Binding-site contacts:
Ligand atom C11 contacts residue TYR73 of chain 1.A at 3.7 Å (hydrophobic).
Ligand atom N23 contacts residue SER65 of chain 1.A at 4.0 Å.
Ligand atom C12 contacts residue TYR37 of chain 1.A at 4.0 Å (hydrophobic).
Ligand atom C11 contacts residue TRP33 of chain 1.A at 3.7 Å (hydrophobic).
Ligand atom C10 contacts residue TRP33 of chain 1.A at 3.8 Å (hydrophobic).
Ligand atom S26 contacts residue SER65 of chain 1.A at 3.2 Å (h-bond).
Ligand atom C12 contacts residue TRP33 of chain 1.A at 4.1 Å (hydrophobic).
Ligand atom N1 contacts residue SER6 of chain 1.A at 2.8 Å (h-bond).
Ligand atom N6 contacts residue TYR73 of chain 1.A at 3.4 Å (h-bond).
Ligand atom N15 contacts residue TRP7 of chain 1.A at 3.7 Å.
Ligand atom C2 contacts residue SER6 of chain 1.A at 3.4 Å.
Ligand atom N1 contacts residue TRP7 of chain 1.A at 4.0 Å.
Ligand atom C13 contacts residue TYR37 of chain 1.A at 3.6 Å (hydrophobic).
Ligand atom C2 contacts residue ILE9 of chain 1.A at 3.7 Å (hydrophobic).
Ligand atom C7 contacts residue TYR73 of chain 1.A at 3.9 Å (hydrophobic).
Ligand atom C9 contacts residue TYR73 of chain 1.A at 3.6 Å (hydrophobic).
Ligand atom N29 contacts residue SER65 of chain 1.A at 3.2 Å (h-bond).
Ligand atom C3 contacts residue ILE9 of chain 1.A at 3.5 Å (hydrophobic).
Ligand atom C31 contacts residue TYR37 of chain 1.A at 3.6 Å (hydrophobic).
Ligand atom N15 contacts residue TYR73 of chain 1.A at 3.5 Å (h-bond).
Ligand atom C12 contacts residue TYR73 of chain 1.A at 3.5 Å (hydrophobic).
Ligand atom C2 contacts residue TYR73 of chain 1.A at 3.6 Å (hydrophobic).
Ligand atom C12 contacts residue VAL39 of chain 1.A at 3.8 Å (hydrophobic).
Ligand atom C16 contacts residue TYR73 of chain 1.A at 4.0 Å (hydrophobic).
Ligand atom N1 contacts residue TYR73 of chain 1.A at 3.3 Å (h-bond).
Ligand atom C4 contacts residue TYR73 of chain 1.A at 2.9 Å (hydrophobic).
Ligand atom O37 contacts residue TRP33 of chain 1.A at 3.6 Å.
Ligand atom C21 contacts residue TYR73 of chain 1.A at 3.8 Å (hydrophobic).
Ligand atom C31 contacts residue TRP33 of chain 1.A at 3.8 Å (hydrophobic).
Ligand atom C3 contacts residue TYR73 of chain 1.A at 3.7 Å (hydrophobic).
Ligand atom N14 contacts residue TRP33 of chain 1.A at 3.6 Å.
Ligand atom C13 contacts residue TRP33 of chain 1.A at 3.8 Å (hydrophobic).
Ligand atom C27 contacts residue SER65 of chain 1.A at 3.1 Å.
Ligand atom C32 contacts residue TYR37 of chain 1.A at 4.1 Å (hydrophobic).
Ligand atom C30 contacts residue TRP33 of chain 1.A at 3.5 Å (hydrophobic).
Ligand atom C4 contacts residue SER6 of chain 1.A at 3.9 Å.
Ligand atom C5 contacts residue TYR73 of chain 1.A at 3.0 Å (hydrophobic).
Ligand atom C28 contacts residue SER65 of chain 1.A at 3.2 Å.
Ligand atom C25 contacts residue SER65 of chain 1.A at 3.2 Å.
Ligand atom N8 contacts residue TYR73 of chain 1.A at 3.8 Å.

A small-molecule ligand and the protein it binds are described below.
Small molecule (SMILES): CN(C)CCCC(=O)N1CCC[C@H]1c1nc(-c2ccc(C(=O)Nc3nccs3)cc2)c2c(N)nccn12

Sequence of chain 1.A:
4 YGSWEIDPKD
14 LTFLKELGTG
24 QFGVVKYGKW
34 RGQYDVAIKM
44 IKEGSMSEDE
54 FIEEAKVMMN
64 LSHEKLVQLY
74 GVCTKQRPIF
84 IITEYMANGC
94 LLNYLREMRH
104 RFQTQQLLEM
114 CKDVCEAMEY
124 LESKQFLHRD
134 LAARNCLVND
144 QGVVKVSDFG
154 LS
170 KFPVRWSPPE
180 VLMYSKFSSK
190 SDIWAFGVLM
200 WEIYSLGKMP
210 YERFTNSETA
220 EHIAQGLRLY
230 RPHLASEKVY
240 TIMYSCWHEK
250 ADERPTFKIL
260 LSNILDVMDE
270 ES